Sequence of chain 1.A:
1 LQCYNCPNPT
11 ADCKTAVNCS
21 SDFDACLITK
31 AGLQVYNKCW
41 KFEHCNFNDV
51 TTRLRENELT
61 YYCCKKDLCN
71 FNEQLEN

This protein binds this small molecule.
Small molecule (SMILES): CC(=O)N[C@H]1[C@H](O[C@H]2[C@H](O)[C@@H](NC(C)=O)CO[C@@H]2CO[C@@H]2O[C@@H](C)[C@@H](O)[C@@H](O)[C@@H]2O)O[C@H](CO)[C@@H](O)[C@@H]1O

Binding-site contacts:
Ligand atom C8 contacts residue VAL17 of chain 1.A at 3.1 Å (hydrophobic).
Ligand atom C7 contacts residue VAL17 of chain 1.A at 3.9 Å (hydrophobic).
Ligand atom C3 contacts residue ASN18 of chain 1.A at 3.8 Å.
Ligand atom C4 contacts residue ASN18 of chain 1.A at 4.2 Å.
Ligand atom O7 contacts residue VAL17 of chain 1.A at 4.0 Å.
Ligand atom O7 contacts residue ALA16 of chain 1.A at 4.4 Å.
Ligand atom C1 contacts residue ASN18 of chain 1.A at 1.4 Å.
Ligand atom C7 contacts residue GLN2 of chain 1.A at 4.4 Å.
Ligand atom C8 contacts residue ALA16 of chain 1.A at 3.0 Å (hydrophobic).
Ligand atom C7 contacts residue ALA16 of chain 1.A at 4.2 Å (hydrophobic).
Ligand atom C8 contacts residue ASN18 of chain 1.A at 3.7 Å.
Ligand atom N2 contacts residue ASN18 of chain 1.A at 2.9 Å (h-bond).
Ligand atom C2 contacts residue GLN2 of chain 1.A at 4.0 Å.
Ligand atom O5 contacts residue ASN18 of chain 1.A at 2.4 Å (h-bond).
Ligand atom C1 contacts residue GLN2 of chain 1.A at 4.0 Å.
Ligand atom O7 contacts residue ASN18 of chain 1.A at 3.2 Å (h-bond).
Ligand atom N2 contacts residue GLN2 of chain 1.A at 3.4 Å (h-bond).
Ligand atom C7 contacts residue ASN18 of chain 1.A at 3.2 Å.
Ligand atom C2 contacts residue ASN18 of chain 1.A at 2.4 Å.
Ligand atom C3 contacts residue GLN2 of chain 1.A at 4.0 Å.
Ligand atom C5 contacts residue ASN18 of chain 1.A at 3.7 Å.